Binding-site contacts:
Ligand atom C7 contacts residue PRO493 of chain 1.B at 4.2 Å (hydrophobic).
Ligand atom O5 contacts residue ASN389 of chain 1.B at 2.4 Å (h-bond).
Ligand atom C5 contacts residue ASN389 of chain 1.B at 3.7 Å.
Ligand atom C4 contacts residue ASN389 of chain 1.B at 4.2 Å.
Ligand atom C6 contacts residue MET387 of chain 1.B at 4.4 Å (hydrophobic).
Ligand atom O5 contacts residue HIS388 of chain 1.B at 3.5 Å.
Ligand atom N2 contacts residue ASN389 of chain 1.B at 2.9 Å (h-bond).
Ligand atom C8 contacts residue PRO493 of chain 1.B at 3.9 Å (hydrophobic).
Ligand atom C6 contacts residue HIS386 of chain 1.B at 3.8 Å.
Ligand atom C5 contacts residue HIS388 of chain 1.B at 4.1 Å.
Ligand atom C3 contacts residue ASN389 of chain 1.B at 3.8 Å.
Ligand atom O6 contacts residue HIS388 of chain 1.B at 2.5 Å (h-bond).
Ligand atom O6 contacts residue MET387 of chain 1.B at 3.0 Å.
Ligand atom C6 contacts residue HIS388 of chain 1.B at 3.5 Å.
Ligand atom O7 contacts residue SER421 of chain 1.B at 4.0 Å.
Ligand atom C2 contacts residue ASN389 of chain 1.B at 2.4 Å.
Ligand atom O7 contacts residue ASN389 of chain 1.B at 3.6 Å.
Ligand atom O7 contacts residue PRO493 of chain 1.B at 3.4 Å.
Ligand atom C7 contacts residue ASN389 of chain 1.B at 3.6 Å.
Ligand atom C1 contacts residue ASN389 of chain 1.B at 1.4 Å.
Ligand atom O6 contacts residue HIS386 of chain 1.B at 3.0 Å (h-bond).

Sequence of chain 1.B:
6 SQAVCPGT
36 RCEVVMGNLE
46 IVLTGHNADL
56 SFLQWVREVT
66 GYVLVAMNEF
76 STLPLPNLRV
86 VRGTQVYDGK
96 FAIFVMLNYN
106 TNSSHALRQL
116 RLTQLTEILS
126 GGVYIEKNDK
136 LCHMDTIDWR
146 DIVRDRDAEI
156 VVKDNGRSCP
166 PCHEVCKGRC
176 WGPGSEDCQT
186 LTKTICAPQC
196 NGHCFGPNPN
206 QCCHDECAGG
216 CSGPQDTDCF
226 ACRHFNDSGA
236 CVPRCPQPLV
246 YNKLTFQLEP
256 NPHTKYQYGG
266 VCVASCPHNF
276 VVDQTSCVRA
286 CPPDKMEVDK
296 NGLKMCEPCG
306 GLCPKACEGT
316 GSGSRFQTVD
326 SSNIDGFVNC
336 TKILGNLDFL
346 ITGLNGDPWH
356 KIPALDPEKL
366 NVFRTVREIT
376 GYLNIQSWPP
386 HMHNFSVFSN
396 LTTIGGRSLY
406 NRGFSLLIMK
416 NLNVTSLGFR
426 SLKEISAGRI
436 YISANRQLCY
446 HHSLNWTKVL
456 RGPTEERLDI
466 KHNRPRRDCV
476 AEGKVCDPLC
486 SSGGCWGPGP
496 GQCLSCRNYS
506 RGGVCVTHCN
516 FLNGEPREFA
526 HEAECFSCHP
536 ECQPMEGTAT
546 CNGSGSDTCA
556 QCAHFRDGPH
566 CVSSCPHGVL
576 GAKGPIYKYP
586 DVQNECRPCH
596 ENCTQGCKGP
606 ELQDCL

A protein and the small-molecule ligand that binds it are described below.
Small molecule (SMILES): CC(=O)N[C@H]1[C@H](O[C@H]2[C@H](O)[C@@H](NC(C)=O)CO[C@@H]2CO)O[C@H](CO)[C@@H](O)[C@@H]1O